Binding-site contacts:
Ligand atom O4 contacts residue BMA1 of chain 27.BA at 4.0 Å.
Ligand atom C4 contacts residue BMA1 of chain 27.BA at 3.6 Å.
Ligand atom O2 contacts residue NAG1 of chain 27.Z at 3.4 Å (h-bond).
Ligand atom C1 contacts residue NAG1 of chain 27.Z at 1.7 Å.
Ligand atom C2 contacts residue NAG1 of chain 27.Z at 2.9 Å.
Ligand atom C3 contacts residue NAG1 of chain 27.Z at 4.1 Å.
Ligand atom O3 contacts residue BMA1 of chain 27.BA at 1.1 Å.
Ligand atom O5 contacts residue NAG1 of chain 27.Z at 2.5 Å (h-bond).
Ligand atom C2 contacts residue BMA1 of chain 27.BA at 3.2 Å.
Ligand atom C5 contacts residue NAG1 of chain 27.Z at 3.8 Å.
Ligand atom O2 contacts residue BMA1 of chain 27.BA at 3.0 Å (h-bond).
Ligand atom O2 contacts residue HIS2 of chain 27.F at 3.4 Å (h-bond).
Ligand atom C2 contacts residue HIS2 of chain 27.F at 4.5 Å.
Ligand atom O6 contacts residue NAG1 of chain 27.Z at 4.5 Å.
Ligand atom C3 contacts residue BMA1 of chain 27.BA at 2.5 Å.

The protein below binds the small molecule below.
Small molecule (SMILES): OC[C@H]1O[C@@H](O)[C@@H](O)[C@@H](O)[C@@H]1O

Sequence of chain 27.F:
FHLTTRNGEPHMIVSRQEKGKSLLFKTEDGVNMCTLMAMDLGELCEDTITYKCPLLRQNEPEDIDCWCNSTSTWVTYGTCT